Sequence of chain 1.D:
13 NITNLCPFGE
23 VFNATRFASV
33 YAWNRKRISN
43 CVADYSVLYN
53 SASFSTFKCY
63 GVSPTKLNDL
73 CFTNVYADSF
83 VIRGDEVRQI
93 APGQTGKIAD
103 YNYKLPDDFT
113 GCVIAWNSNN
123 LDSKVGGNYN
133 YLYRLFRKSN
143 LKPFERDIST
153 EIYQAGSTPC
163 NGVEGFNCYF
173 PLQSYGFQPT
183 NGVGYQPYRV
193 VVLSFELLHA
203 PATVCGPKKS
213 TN

A protein and the small-molecule ligand that binds it are described below.
Small molecule (SMILES): CC(=O)N[C@@H]1[C@@H](O)[C@H](O)[C@@H](CO)O[C@H]1O

Binding-site contacts:
Ligand atom C1 contacts residue ASN25 of chain 1.D at 1.4 Å.
Ligand atom C8 contacts residue GLY21 of chain 1.D at 3.6 Å.
Ligand atom C5 contacts residue ASN25 of chain 1.D at 3.7 Å.
Ligand atom C8 contacts residue PHE20 of chain 1.D at 3.9 Å (hydrophobic).
Ligand atom C8 contacts residue LEU50 of chain 1.D at 3.7 Å (hydrophobic).
Ligand atom C4 contacts residue ASN25 of chain 1.D at 4.3 Å.
Ligand atom C7 contacts residue GLY21 of chain 1.D at 3.8 Å.
Ligand atom O5 contacts residue ASN25 of chain 1.D at 2.4 Å (h-bond).
Ligand atom N2 contacts residue ASN25 of chain 1.D at 2.9 Å (h-bond).
Ligand atom O7 contacts residue ASN25 of chain 1.D at 4.2 Å.
Ligand atom C7 contacts residue ASN25 of chain 1.D at 3.7 Å.
Ligand atom C2 contacts residue ASN25 of chain 1.D at 2.5 Å.
Ligand atom O3 contacts residue VAL49 of chain 1.D at 3.9 Å.
Ligand atom C3 contacts residue SER53 of chain 1.D at 4.3 Å.
Ligand atom C8 contacts residue PHE24 of chain 1.D at 4.1 Å (hydrophobic).
Ligand atom C3 contacts residue ASN25 of chain 1.D at 3.8 Å.
Ligand atom O3 contacts residue SER53 of chain 1.D at 3.9 Å.
Ligand atom O7 contacts residue GLY21 of chain 1.D at 3.9 Å.